The small molecule below binds the protein below.
Small molecule (SMILES): Nc1nc2c(ncn2[C@@H]2O[C@H](CO[P](=O)(O)C[P](=O)(O)OP(=O)(O)O)[C@@H](O)[C@H]2O)c(=O)[nH]1

Sequence of chain 1.S:
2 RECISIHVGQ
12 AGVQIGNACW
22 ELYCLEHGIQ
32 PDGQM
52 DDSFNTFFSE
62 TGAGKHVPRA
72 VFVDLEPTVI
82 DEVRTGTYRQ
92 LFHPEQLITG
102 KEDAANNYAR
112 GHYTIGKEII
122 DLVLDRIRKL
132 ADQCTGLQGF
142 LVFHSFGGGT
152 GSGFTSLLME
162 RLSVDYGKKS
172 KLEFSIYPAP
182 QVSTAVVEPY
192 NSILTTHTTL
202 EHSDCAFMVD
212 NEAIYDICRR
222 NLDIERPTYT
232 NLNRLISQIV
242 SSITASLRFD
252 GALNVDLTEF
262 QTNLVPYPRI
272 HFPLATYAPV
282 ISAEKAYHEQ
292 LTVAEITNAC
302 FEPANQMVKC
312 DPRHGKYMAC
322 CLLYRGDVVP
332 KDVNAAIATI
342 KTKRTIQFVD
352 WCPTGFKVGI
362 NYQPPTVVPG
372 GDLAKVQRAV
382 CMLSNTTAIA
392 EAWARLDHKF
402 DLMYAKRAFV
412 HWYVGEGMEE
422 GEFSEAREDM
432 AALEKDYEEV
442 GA

Binding-site contacts:
Ligand atom O3' contacts residue THR178 of chain 1.W at 3.7 Å.
Ligand atom O3G contacts residue ASN99 of chain 1.W at 2.6 Å (h-bond).
Ligand atom O1A contacts residue GLN11 of chain 1.W at 3.0 Å (h-bond).
Ligand atom O2B contacts residue GLN11 of chain 1.W at 2.9 Å (h-bond).
Ligand atom C2 contacts residue CYS12 of chain 1.W at 3.7 Å (hydrophobic).
Ligand atom N3 contacts residue CYS12 of chain 1.W at 3.4 Å (h-bond).
Ligand atom O3G contacts residue GLU260 of chain 1.S at 3.2 Å (salt-bridge).
Ligand atom O6 contacts residue GLN15 of chain 1.W at 3.7 Å.
Ligand atom O3B contacts residue GLY142 of chain 1.W at 3.7 Å.
Ligand atom PB contacts residue THR143 of chain 1.W at 3.3 Å.
Ligand atom O3B contacts residue THR143 of chain 1.W at 3.1 Å.
Ligand atom O6 contacts residue TYR222 of chain 1.W at 3.5 Å.
Ligand atom PA contacts residue GLN11 of chain 1.W at 3.9 Å.
Ligand atom O3B contacts residue GLY141 of chain 1.W at 3.9 Å.
Ligand atom PG contacts residue THR143 of chain 1.W at 3.7 Å.
Ligand atom C6 contacts residue TYR222 of chain 1.W at 3.6 Å (hydrophobic).
Ligand atom N2 contacts residue ASN226 of chain 1.W at 3.8 Å.
Ligand atom O2' contacts residue ASN204 of chain 1.W at 3.2 Å (h-bond).
Ligand atom N1 contacts residue TYR222 of chain 1.W at 3.7 Å.
Ligand atom O5' contacts residue SER138 of chain 1.W at 3.0 Å (h-bond).
Ligand atom N1 contacts residue ASN226 of chain 1.W at 3.0 Å (h-bond).
Ligand atom O3G contacts residue GLY98 of chain 1.W at 3.9 Å.
Ligand atom N2 contacts residue LEU225 of chain 1.W at 3.8 Å.
Ligand atom O1A contacts residue SER138 of chain 1.W at 3.5 Å (h-bond).
Ligand atom PA contacts residue SER138 of chain 1.W at 3.8 Å.
Ligand atom O1G contacts residue THR143 of chain 1.W at 3.1 Å.
Ligand atom C5 contacts residue TYR222 of chain 1.W at 3.8 Å (hydrophobic).
Ligand atom O2B contacts residue THR143 of chain 1.W at 3.3 Å.
Ligand atom C2 contacts residue ASN226 of chain 1.W at 3.8 Å.
Ligand atom O1B contacts residue THR143 of chain 1.W at 3.1 Å.
Ligand atom O1B contacts residue GLY144 of chain 1.W at 3.2 Å (h-bond).
Ligand atom O2A contacts residue GLN11 of chain 1.W at 3.5 Å.
Ligand atom C4 contacts residue CYS12 of chain 1.W at 3.4 Å (hydrophobic).
Ligand atom PA contacts residue CYS12 of chain 1.W at 3.9 Å.
Ligand atom O1B contacts residue SER138 of chain 1.W at 3.8 Å.
Ligand atom C5 contacts residue CYS12 of chain 1.W at 3.7 Å (hydrophobic).
Ligand atom O2G contacts residue GLN11 of chain 1.W at 3.8 Å.
Ligand atom O3' contacts residue ASP177 of chain 1.W at 3.7 Å.
Ligand atom O1A contacts residue CYS12 of chain 1.W at 2.8 Å (h-bond).
Ligand atom O1B contacts residue GLY140 of chain 1.W at 3.7 Å.

Sequence of chain 1.W:
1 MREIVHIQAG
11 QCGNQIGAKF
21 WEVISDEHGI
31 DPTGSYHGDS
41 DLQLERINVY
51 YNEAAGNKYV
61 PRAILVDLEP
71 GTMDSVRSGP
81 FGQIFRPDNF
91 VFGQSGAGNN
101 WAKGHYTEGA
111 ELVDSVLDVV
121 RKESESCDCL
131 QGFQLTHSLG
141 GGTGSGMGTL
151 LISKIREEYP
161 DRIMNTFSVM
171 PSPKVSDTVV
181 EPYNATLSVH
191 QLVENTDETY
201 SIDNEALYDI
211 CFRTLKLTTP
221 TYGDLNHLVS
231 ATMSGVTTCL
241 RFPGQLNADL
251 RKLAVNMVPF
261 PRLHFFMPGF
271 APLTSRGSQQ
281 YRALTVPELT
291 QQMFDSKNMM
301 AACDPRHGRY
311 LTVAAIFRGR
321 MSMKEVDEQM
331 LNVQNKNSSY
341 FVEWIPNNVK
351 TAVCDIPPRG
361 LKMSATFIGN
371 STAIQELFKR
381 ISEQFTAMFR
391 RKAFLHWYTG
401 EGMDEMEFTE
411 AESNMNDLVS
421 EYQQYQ